Sequence of chain 1.B:
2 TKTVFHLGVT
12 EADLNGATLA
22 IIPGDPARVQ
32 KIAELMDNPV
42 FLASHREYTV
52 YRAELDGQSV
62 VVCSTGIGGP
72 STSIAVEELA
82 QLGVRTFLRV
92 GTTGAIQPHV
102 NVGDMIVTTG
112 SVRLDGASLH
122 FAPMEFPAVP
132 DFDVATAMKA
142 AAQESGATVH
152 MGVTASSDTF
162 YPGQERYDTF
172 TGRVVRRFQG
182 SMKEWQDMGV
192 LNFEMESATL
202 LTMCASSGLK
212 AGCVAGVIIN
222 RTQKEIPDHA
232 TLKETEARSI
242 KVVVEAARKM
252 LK

Binding-site contacts:
Ligand atom O2 contacts residue MET196 of chain 1.B at 3.6 Å.
Ligand atom N1 contacts residue THR94 of chain 1.B at 4.0 Å.
Ligand atom O4 contacts residue ARG167 of chain 1.B at 2.9 Å (salt-bridge).
Ligand atom N3 contacts residue GLY95 of chain 1.B at 3.9 Å.
Ligand atom C5 contacts residue GLY95 of chain 1.B at 3.3 Å.
Ligand atom C6 contacts residue GLY95 of chain 1.B at 3.8 Å.
Ligand atom N3 contacts residue PHE194 of chain 1.B at 3.7 Å.
Ligand atom C2 contacts residue PHE161 of chain 1.B at 3.7 Å (hydrophobic).
Ligand atom C4 contacts residue GLY95 of chain 1.B at 3.3 Å.
Ligand atom O2 contacts residue GLU195 of chain 1.B at 3.4 Å.
Ligand atom N1 contacts residue PHE161 of chain 1.B at 4.0 Å.
Ligand atom O4 contacts residue GLY95 of chain 1.B at 3.4 Å.
Ligand atom C4 contacts residue ARG167 of chain 1.B at 3.8 Å.
Ligand atom N3 contacts residue ARG167 of chain 1.B at 4.1 Å.
Ligand atom O2 contacts residue PHE194 of chain 1.B at 3.9 Å.
Ligand atom N3 contacts residue PHE161 of chain 1.B at 3.6 Å.
Ligand atom O4 contacts residue ILE220 of chain 1.B at 3.5 Å.
Ligand atom N3 contacts residue GLN165 of chain 1.B at 2.9 Å (h-bond).
Ligand atom C6 contacts residue GOL1 of chain 1.L at 3.5 Å.
Ligand atom C5 contacts residue PHE161 of chain 1.B at 4.1 Å (hydrophobic).
Ligand atom O2 contacts residue GLN165 of chain 1.B at 3.0 Å (h-bond).
Ligand atom C2 contacts residue GOL1 of chain 1.L at 3.8 Å.
Ligand atom N1 contacts residue GOL1 of chain 1.L at 2.9 Å (h-bond).
Ligand atom O4 contacts residue GLN165 of chain 1.B at 3.6 Å.
Ligand atom C4 contacts residue PHE161 of chain 1.B at 3.8 Å (hydrophobic).
Ligand atom O2 contacts residue GOL1 of chain 1.L at 3.5 Å.
Ligand atom C4 contacts residue ILE220 of chain 1.B at 4.2 Å (hydrophobic).
Ligand atom C6 contacts residue ILE219 of chain 1.B at 4.0 Å (hydrophobic).
Ligand atom C2 contacts residue PHE194 of chain 1.B at 3.7 Å (hydrophobic).
Ligand atom C5 contacts residue ILE220 of chain 1.B at 4.0 Å (hydrophobic).
Ligand atom C2 contacts residue GLU195 of chain 1.B at 4.1 Å.
Ligand atom C5 contacts residue THR94 of chain 1.B at 3.4 Å.
Ligand atom C6 contacts residue THR93 of chain 1.B at 3.7 Å.
Ligand atom C4 contacts residue THR94 of chain 1.B at 4.0 Å.
Ligand atom O2 contacts residue PHE161 of chain 1.B at 3.9 Å.
Ligand atom C4 contacts residue GLN165 of chain 1.B at 3.7 Å.
Ligand atom C5 contacts residue ILE219 of chain 1.B at 4.1 Å (hydrophobic).
Ligand atom C6 contacts residue THR94 of chain 1.B at 3.6 Å.
Ligand atom C2 contacts residue GLN165 of chain 1.B at 3.7 Å.
Ligand atom N1 contacts residue THR93 of chain 1.B at 3.6 Å.

The protein below binds the small molecule below.
Small molecule (SMILES): O=c1cc[nH]c(=O)[nH]1